Binding-site contacts:
Ligand atom C3 contacts residue ASN122 of chain 1.C at 3.8 Å.
Ligand atom C8 contacts residue THR124 of chain 1.C at 4.2 Å.
Ligand atom C8 contacts residue ASN122 of chain 1.C at 3.2 Å.
Ligand atom C7 contacts residue ASN122 of chain 1.C at 3.2 Å.
Ligand atom C4 contacts residue ASN122 of chain 1.C at 4.2 Å.
Ligand atom C2 contacts residue ASN122 of chain 1.C at 2.5 Å.
Ligand atom N2 contacts residue ASN122 of chain 1.C at 2.9 Å (h-bond).
Ligand atom C1 contacts residue ASN122 of chain 1.C at 1.4 Å.
Ligand atom O7 contacts residue PHE157 of chain 1.C at 4.2 Å.
Ligand atom N2 contacts residue THR124 of chain 1.C at 4.0 Å.
Ligand atom O7 contacts residue ASN122 of chain 1.C at 3.2 Å (h-bond).
Ligand atom C5 contacts residue ASN122 of chain 1.C at 3.7 Å.
Ligand atom O5 contacts residue ASN122 of chain 1.C at 2.4 Å (h-bond).

Sequence of chain 1.C:
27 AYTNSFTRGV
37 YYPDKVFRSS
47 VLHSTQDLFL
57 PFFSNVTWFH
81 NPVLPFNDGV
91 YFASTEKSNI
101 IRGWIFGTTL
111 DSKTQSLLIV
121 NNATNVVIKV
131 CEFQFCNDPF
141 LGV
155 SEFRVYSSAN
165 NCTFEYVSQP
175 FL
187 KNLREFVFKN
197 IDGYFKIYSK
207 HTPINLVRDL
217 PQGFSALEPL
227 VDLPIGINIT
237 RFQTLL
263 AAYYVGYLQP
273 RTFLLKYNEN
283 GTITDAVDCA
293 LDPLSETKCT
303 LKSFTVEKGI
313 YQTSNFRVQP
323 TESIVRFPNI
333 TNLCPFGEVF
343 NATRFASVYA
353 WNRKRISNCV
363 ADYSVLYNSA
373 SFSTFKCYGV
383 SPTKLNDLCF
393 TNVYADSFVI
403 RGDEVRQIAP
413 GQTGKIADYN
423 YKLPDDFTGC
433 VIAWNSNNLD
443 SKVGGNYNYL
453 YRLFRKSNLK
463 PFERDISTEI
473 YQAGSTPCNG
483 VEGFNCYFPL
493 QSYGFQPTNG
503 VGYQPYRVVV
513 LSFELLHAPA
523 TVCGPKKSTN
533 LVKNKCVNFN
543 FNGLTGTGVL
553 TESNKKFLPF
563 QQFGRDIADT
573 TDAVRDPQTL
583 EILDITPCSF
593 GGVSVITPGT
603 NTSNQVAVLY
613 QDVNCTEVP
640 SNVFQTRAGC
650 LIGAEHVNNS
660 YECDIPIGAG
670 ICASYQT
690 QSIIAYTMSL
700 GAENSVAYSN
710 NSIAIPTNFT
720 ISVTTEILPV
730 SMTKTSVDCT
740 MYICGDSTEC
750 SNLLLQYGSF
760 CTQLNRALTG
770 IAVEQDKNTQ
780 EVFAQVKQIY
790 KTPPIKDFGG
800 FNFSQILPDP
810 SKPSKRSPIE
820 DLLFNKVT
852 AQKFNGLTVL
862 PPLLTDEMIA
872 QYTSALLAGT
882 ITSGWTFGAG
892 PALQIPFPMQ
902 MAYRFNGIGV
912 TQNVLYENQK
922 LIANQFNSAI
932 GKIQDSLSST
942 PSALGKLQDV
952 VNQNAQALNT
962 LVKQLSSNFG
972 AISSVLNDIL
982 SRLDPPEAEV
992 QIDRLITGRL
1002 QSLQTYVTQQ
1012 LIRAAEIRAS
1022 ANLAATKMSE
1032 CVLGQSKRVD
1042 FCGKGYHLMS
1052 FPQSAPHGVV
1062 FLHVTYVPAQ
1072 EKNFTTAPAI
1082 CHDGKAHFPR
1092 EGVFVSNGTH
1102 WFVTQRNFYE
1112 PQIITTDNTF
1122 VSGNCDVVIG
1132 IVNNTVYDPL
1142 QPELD

The small molecule below binds the protein below.
Small molecule (SMILES): CC(=O)N[C@@H]1[C@@H](O)[C@H](O)[C@@H](CO)O[C@H]1O